Sequence of chain 1.A:
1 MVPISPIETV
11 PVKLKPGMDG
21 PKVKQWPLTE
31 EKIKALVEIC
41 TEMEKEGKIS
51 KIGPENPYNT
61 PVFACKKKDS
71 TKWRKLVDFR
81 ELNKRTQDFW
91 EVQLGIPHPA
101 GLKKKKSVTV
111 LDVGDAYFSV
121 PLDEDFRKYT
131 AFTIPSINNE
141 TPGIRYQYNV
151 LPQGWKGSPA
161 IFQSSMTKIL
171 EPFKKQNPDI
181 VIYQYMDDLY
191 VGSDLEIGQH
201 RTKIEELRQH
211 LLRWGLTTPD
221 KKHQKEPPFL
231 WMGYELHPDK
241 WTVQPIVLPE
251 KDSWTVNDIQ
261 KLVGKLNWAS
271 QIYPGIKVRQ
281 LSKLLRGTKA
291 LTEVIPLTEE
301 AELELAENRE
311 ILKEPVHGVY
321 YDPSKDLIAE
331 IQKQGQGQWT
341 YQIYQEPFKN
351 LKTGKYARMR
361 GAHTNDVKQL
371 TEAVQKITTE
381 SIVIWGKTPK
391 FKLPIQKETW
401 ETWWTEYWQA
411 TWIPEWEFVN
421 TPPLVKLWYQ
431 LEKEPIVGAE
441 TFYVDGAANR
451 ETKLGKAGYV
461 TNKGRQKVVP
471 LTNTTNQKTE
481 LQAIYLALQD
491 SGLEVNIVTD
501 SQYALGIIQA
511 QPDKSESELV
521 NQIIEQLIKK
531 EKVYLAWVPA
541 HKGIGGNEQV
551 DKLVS

Binding-site contacts:
Ligand atom C5 contacts residue ARG74 of chain 1.A at 3.5 Å.
Ligand atom O5' contacts residue ARG74 of chain 1.A at 3.5 Å (salt-bridge).
Ligand atom O4' contacts residue MET186 of chain 1.A at 3.6 Å.
Ligand atom O2B contacts residue ASP187 of chain 1.A at 2.9 Å (salt-bridge).
Ligand atom PB contacts residue LYS67 of chain 1.A at 3.6 Å.
Ligand atom C2 contacts residue ARG74 of chain 1.A at 3.7 Å.
Ligand atom C5A contacts residue ARG74 of chain 1.A at 3.6 Å.
Ligand atom O2C contacts residue MG1 of chain 1.I at 1.9 Å.
Ligand atom O2 contacts residue TYR117 of chain 1.A at 3.4 Å.
Ligand atom O2B contacts residue VAL113 of chain 1.A at 2.9 Å (h-bond).
Ligand atom O2A contacts residue ARG74 of chain 1.A at 2.6 Å (salt-bridge).
Ligand atom PA contacts residue MG1 of chain 1.I at 3.6 Å.
Ligand atom O6' contacts residue LYS67 of chain 1.A at 3.3 Å (salt-bridge).
Ligand atom PC contacts residue LYS67 of chain 1.A at 3.2 Å.
Ligand atom O3C contacts residue GLY114 of chain 1.A at 3.2 Å.
Ligand atom O1B contacts residue ALA116 of chain 1.A at 3.4 Å (h-bond).
Ligand atom O6' contacts residue ARG74 of chain 1.A at 3.1 Å (salt-bridge).
Ligand atom C2' contacts residue TYR117 of chain 1.A at 3.5 Å (hydrophobic).
Ligand atom O1A contacts residue ASP187 of chain 1.A at 2.8 Å (salt-bridge).
Ligand atom O7' contacts residue MG1 of chain 1.I at 3.6 Å.
Ligand atom PB contacts residue MG1 of chain 1.I at 3.2 Å.
Ligand atom C5' contacts residue ASP187 of chain 1.A at 3.2 Å.
Ligand atom O2C contacts residue ASP112 of chain 1.A at 3.1 Å (salt-bridge).
Ligand atom O1A contacts residue ASP112 of chain 1.A at 3.6 Å.
Ligand atom O7' contacts residue LYS67 of chain 1.A at 2.9 Å (salt-bridge).
Ligand atom O1A contacts residue MG1 of chain 1.I at 2.4 Å.
Ligand atom O2C contacts residue GLY114 of chain 1.A at 3.7 Å.
Ligand atom PA contacts residue ARG74 of chain 1.A at 3.2 Å.
Ligand atom O1C contacts residue LYS67 of chain 1.A at 2.4 Å (salt-bridge).
Ligand atom C1' contacts residue TYR117 of chain 1.A at 3.5 Å (hydrophobic).
Ligand atom C2' contacts residue ARG74 of chain 1.A at 3.6 Å.
Ligand atom O7' contacts residue ASP115 of chain 1.A at 3.4 Å (salt-bridge).
Ligand atom O2C contacts residue VAL113 of chain 1.A at 2.9 Å (h-bond).
Ligand atom C6 contacts residue ARG74 of chain 1.A at 3.3 Å.
Ligand atom PC contacts residue MG1 of chain 1.I at 3.2 Å.
Ligand atom N1 contacts residue ARG74 of chain 1.A at 3.4 Å (salt-bridge).
Ligand atom O3C contacts residue ASP115 of chain 1.A at 3.7 Å.
Ligand atom C3' contacts residue ALA116 of chain 1.A at 3.6 Å (hydrophobic).
Ligand atom O2B contacts residue ALA116 of chain 1.A at 3.7 Å.
Ligand atom O2B contacts residue MG1 of chain 1.I at 2.1 Å.

The small molecule below binds the protein below.
Small molecule (SMILES): Cc1cn([C@H]2C=C[C@@H](CO[P](=O)(O)O[P](=O)(O)OP(=O)(O)O)O2)c(=O)[nH]c1=O